Sequence of chain 1.A:
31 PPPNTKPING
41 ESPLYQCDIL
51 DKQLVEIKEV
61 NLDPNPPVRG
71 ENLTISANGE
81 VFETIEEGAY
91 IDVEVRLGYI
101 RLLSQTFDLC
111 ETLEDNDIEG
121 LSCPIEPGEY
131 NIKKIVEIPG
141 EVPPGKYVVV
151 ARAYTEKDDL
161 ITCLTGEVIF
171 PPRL

Binding-site contacts:
Ligand atom C24 contacts residue VAL168 of chain 1.A at 4.2 Å (hydrophobic).
Ligand atom C18 contacts residue VAL142 of chain 1.A at 3.4 Å (hydrophobic).
Ligand atom C15 contacts residue TYR147 of chain 1.A at 3.1 Å (hydrophobic).
Ligand atom C24 contacts residue PRO67 of chain 1.A at 4.4 Å (hydrophobic).
Ligand atom C7 contacts residue TYR147 of chain 1.A at 4.2 Å (hydrophobic).
Ligand atom C16 contacts residue VAL95 of chain 1.A at 4.0 Å (hydrophobic).
Ligand atom C14 contacts residue VAL95 of chain 1.A at 4.0 Å (hydrophobic).
Ligand atom C7 contacts residue LEU102 of chain 1.A at 3.5 Å (hydrophobic).
Ligand atom C8 contacts residue LEU102 of chain 1.A at 4.5 Å (hydrophobic).
Ligand atom C16 contacts residue TYR147 of chain 1.A at 3.7 Å (hydrophobic).
Ligand atom C28 contacts residue LEU73 of chain 1.A at 3.6 Å (hydrophobic).
Ligand atom C15 contacts residue VAL95 of chain 1.A at 3.5 Å (hydrophobic).
Ligand atom C25 contacts residue VAL168 of chain 1.A at 4.4 Å (hydrophobic).
Ligand atom C22 contacts residue VAL149 of chain 1.A at 4.4 Å (hydrophobic).
Ligand atom C6 contacts residue LEU102 of chain 1.A at 3.7 Å (hydrophobic).
Ligand atom C27 contacts residue VAL149 of chain 1.A at 4.2 Å (hydrophobic).
Ligand atom C27 contacts residue VAL168 of chain 1.A at 3.4 Å (hydrophobic).
Ligand atom C23 contacts residue VAL168 of chain 1.A at 4.1 Å (hydrophobic).

The small molecule below binds the protein below.
Small molecule (SMILES): CC(C)[C@@H](C)/C=C/[C@@H](C)[C@H]1CC[C@H]2C3=CC=C4C[C@@H](O)CC[C@]4(C)[C@H]3CC[C@]12C